Binding-site contacts:
Ligand atom N6 contacts residue GLU101 of chain 1.A at 2.8 Å (salt-bridge).
Ligand atom O1G contacts residue GLY33 of chain 1.A at 3.3 Å.
Ligand atom O1B contacts residue LYS53 of chain 1.A at 2.8 Å (salt-bridge).
Ligand atom O1G contacts residue SER34 of chain 1.A at 2.5 Å (h-bond).
Ligand atom O3G contacts residue ASP167 of chain 1.A at 3.5 Å (salt-bridge).
Ligand atom O1B contacts residue ASP167 of chain 1.A at 3.5 Å (salt-bridge).
Ligand atom PB contacts residue GLY33 of chain 1.A at 3.8 Å.
Ligand atom PG contacts residue SER34 of chain 1.A at 3.8 Å.
Ligand atom N3B contacts residue ASP167 of chain 1.A at 2.8 Å (salt-bridge).
Ligand atom C5 contacts residue LEU153 of chain 1.A at 3.8 Å (hydrophobic).
Ligand atom C5' contacts residue GLY33 of chain 1.A at 3.8 Å.
Ligand atom C5' contacts residue VAL38 of chain 1.A at 3.7 Å (hydrophobic).
Ligand atom C6 contacts residue GLU101 of chain 1.A at 3.7 Å.
Ligand atom C4' contacts residue GLY31 of chain 1.A at 3.8 Å.
Ligand atom O2B contacts residue GLY36 of chain 1.A at 3.4 Å (h-bond).
Ligand atom C2 contacts residue TYR103 of chain 1.A at 3.0 Å (hydrophobic).
Ligand atom O2B contacts residue PHE35 of chain 1.A at 2.8 Å (h-bond).
Ligand atom C6 contacts residue ALA51 of chain 1.A at 3.7 Å (hydrophobic).
Ligand atom C2 contacts residue LEU102 of chain 1.A at 3.8 Å (hydrophobic).
Ligand atom O4' contacts residue GLY31 of chain 1.A at 3.6 Å.
Ligand atom C8 contacts residue VAL38 of chain 1.A at 3.7 Å (hydrophobic).
Ligand atom N1 contacts residue TYR103 of chain 1.A at 3.0 Å (h-bond).
Ligand atom O3A contacts residue LYS53 of chain 1.A at 3.6 Å.
Ligand atom O2G contacts residue ASP167 of chain 1.A at 2.7 Å (salt-bridge).
Ligand atom O1B contacts residue PHE35 of chain 1.A at 3.5 Å.
Ligand atom O2B contacts residue GLY33 of chain 1.A at 2.9 Å.
Ligand atom C4 contacts residue LEU153 of chain 1.A at 3.8 Å (hydrophobic).
Ligand atom N6 contacts residue TYR103 of chain 1.A at 3.4 Å.
Ligand atom O3A contacts residue GLY33 of chain 1.A at 3.7 Å.
Ligand atom O5' contacts residue VAL38 of chain 1.A at 3.5 Å.
Ligand atom PG contacts residue GLY33 of chain 1.A at 3.8 Å.
Ligand atom O2A contacts residue LYS53 of chain 1.A at 2.8 Å (salt-bridge).
Ligand atom O4' contacts residue VAL38 of chain 1.A at 3.3 Å.
Ligand atom PB contacts residue ASP167 of chain 1.A at 3.8 Å.
Ligand atom N3B contacts residue PHE35 of chain 1.A at 3.7 Å.
Ligand atom PG contacts residue ASP167 of chain 1.A at 3.3 Å.
Ligand atom O3G contacts residue GLY33 of chain 1.A at 3.3 Å.
Ligand atom O2A contacts residue ASP167 of chain 1.A at 3.7 Å.
Ligand atom O1A contacts residue ASP167 of chain 1.A at 2.9 Å (salt-bridge).
Ligand atom O2B contacts residue SER34 of chain 1.A at 3.0 Å (h-bond).

The protein below binds the small molecule below.
Small molecule (SMILES): Nc1ncnc2c1ncn2[C@@H]1O[C@H](CO[P](=O)(O)O[P](=O)(O)NP(=O)(O)O)[C@@H](O)[C@H]1O

Sequence of chain 1.A:
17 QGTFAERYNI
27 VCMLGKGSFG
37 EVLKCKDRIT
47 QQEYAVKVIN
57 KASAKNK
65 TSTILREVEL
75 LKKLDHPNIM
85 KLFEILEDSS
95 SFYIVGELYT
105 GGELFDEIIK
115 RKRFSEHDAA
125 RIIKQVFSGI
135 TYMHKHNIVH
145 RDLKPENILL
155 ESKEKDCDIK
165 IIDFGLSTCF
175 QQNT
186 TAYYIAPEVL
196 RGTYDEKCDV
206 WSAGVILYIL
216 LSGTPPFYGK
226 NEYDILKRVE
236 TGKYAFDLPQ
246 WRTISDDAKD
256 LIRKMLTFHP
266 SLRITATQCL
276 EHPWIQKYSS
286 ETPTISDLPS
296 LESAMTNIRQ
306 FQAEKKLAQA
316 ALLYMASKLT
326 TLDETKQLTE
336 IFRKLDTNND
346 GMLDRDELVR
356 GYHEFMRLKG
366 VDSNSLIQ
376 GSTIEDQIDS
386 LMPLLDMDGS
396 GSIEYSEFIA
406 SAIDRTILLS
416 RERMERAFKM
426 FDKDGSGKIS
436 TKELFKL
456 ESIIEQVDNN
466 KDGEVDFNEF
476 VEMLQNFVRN